Sequence of chain 1.F:
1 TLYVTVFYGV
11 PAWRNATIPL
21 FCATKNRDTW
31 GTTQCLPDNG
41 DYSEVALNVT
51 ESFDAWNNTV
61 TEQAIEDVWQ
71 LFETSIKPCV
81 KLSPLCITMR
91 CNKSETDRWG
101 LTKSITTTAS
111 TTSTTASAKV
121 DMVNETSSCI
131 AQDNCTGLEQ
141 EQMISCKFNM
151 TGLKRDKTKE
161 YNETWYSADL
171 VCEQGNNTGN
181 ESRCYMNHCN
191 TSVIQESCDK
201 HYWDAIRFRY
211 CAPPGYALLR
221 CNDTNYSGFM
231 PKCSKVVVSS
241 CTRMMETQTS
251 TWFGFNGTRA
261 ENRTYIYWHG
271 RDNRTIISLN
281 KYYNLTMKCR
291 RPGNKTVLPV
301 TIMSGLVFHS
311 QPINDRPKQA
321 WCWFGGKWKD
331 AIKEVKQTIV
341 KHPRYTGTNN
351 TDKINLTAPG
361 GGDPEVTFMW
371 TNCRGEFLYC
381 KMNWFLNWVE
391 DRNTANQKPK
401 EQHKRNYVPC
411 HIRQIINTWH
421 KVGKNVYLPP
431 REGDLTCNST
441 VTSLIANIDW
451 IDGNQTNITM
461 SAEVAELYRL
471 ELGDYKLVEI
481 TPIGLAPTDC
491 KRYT

The small molecule below binds the protein below.
Small molecule (SMILES): CC(=O)N[C@H]1[C@H](O[C@H]2[C@H](O)[C@@H](NC(C)=O)CO[C@@H]2CO)O[C@H](CO)[C@@H](O)[C@@H]1O

Binding-site contacts:
Ligand atom C7 contacts residue ASN180 of chain 1.F at 3.1 Å.
Ligand atom C4 contacts residue ASN180 of chain 1.F at 4.2 Å.
Ligand atom O7 contacts residue ASN180 of chain 1.F at 3.0 Å (h-bond).
Ligand atom O5 contacts residue ASN180 of chain 1.F at 2.4 Å (h-bond).
Ligand atom C8 contacts residue ASN180 of chain 1.F at 3.8 Å.
Ligand atom C1 contacts residue ASN180 of chain 1.F at 1.4 Å.
Ligand atom C3 contacts residue ASN180 of chain 1.F at 3.8 Å.
Ligand atom C8 contacts residue GLY179 of chain 1.F at 3.9 Å.
Ligand atom C5 contacts residue ASN180 of chain 1.F at 3.7 Å.
Ligand atom N2 contacts residue ASN180 of chain 1.F at 2.9 Å (h-bond).
Ligand atom C2 contacts residue ASN180 of chain 1.F at 2.5 Å.